A protein and the small-molecule ligand that binds it are described below.
Small molecule (SMILES): c1ccn2->[Os+2]3(n4ccnc4)(<-n4ccccc4-c2c1)<-n1ccccc1-c1ccccn->31

Sequence of chain 1.A:
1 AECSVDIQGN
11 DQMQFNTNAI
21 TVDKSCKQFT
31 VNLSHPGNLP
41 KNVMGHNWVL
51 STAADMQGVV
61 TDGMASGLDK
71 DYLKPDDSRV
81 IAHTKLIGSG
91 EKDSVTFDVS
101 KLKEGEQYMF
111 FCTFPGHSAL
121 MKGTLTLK

Binding-site contacts:
Ligand atom C8 contacts residue LOS1 of chain 1.E at 1.1 Å.
Ligand atom ND1 contacts residue LOS1 of chain 1.E at 0.4 Å (h-bond).
Ligand atom C34 contacts residue LOS1 of chain 1.E at 0.8 Å.
Ligand atom N26 contacts residue LOS1 of chain 1.E at 0.6 Å.
Ligand atom C5 contacts residue LYS74 of chain 1.A at 3.1 Å.
Ligand atom C6 contacts residue ASP77 of chain 1.A at 3.0 Å.
Ligand atom C36 contacts residue LOS1 of chain 1.E at 0.9 Å.
Ligand atom ND1 contacts residue HIS83 of chain 1.A at 2.9 Å (h-bond).
Ligand atom N37 contacts residue HIS83 of chain 1.A at 3.0 Å (h-bond).
Ligand atom C32 contacts residue LOS1 of chain 1.E at 0.8 Å.
Ligand atom C33 contacts residue LOS1 of chain 1.E at 0.7 Å.
Ligand atom C9 contacts residue LOS1 of chain 1.E at 1.3 Å.
Ligand atom C4 contacts residue LOS1 of chain 1.E at 0.4 Å.
Ligand atom C36 contacts residue HIS83 of chain 1.A at 3.1 Å.
Ligand atom N2 contacts residue HIS83 of chain 1.A at 2.9 Å (h-bond).
Ligand atom C29 contacts residue LOS1 of chain 1.E at 0.8 Å.
Ligand atom OS contacts residue LOS1 of chain 1.E at 1.0 Å.
Ligand atom N37 contacts residue LOS1 of chain 1.E at 1.0 Å (h-bond).
Ligand atom C10 contacts residue LOS1 of chain 1.E at 0.5 Å.
Ligand atom CG contacts residue LOS1 of chain 1.E at 0.3 Å.
Ligand atom C5 contacts residue ASP77 of chain 1.A at 2.8 Å.
Ligand atom CD2 contacts residue LOS1 of chain 1.E at 0.3 Å.
Ligand atom C35 contacts residue LOS1 of chain 1.E at 0.8 Å.
Ligand atom C28 contacts residue LOS1 of chain 1.E at 0.9 Å.
Ligand atom NE2 contacts residue LOS1 of chain 1.E at 0.5 Å.
Ligand atom N2 contacts residue LOS1 of chain 1.E at 0.8 Å.
Ligand atom C11 contacts residue LOS1 of chain 1.E at 0.5 Å.
Ligand atom C5 contacts residue LOS1 of chain 1.E at 1.2 Å.
Ligand atom OS contacts residue HIS83 of chain 1.A at 2.1 Å.
Ligand atom N13 contacts residue HIS83 of chain 1.A at 2.9 Å (h-bond).
Ligand atom C3 contacts residue LOS1 of chain 1.E at 0.8 Å.
Ligand atom C4 contacts residue LYS74 of chain 1.A at 3.0 Å.
Ligand atom C31 contacts residue LOS1 of chain 1.E at 0.9 Å.
Ligand atom C6 contacts residue LOS1 of chain 1.E at 1.1 Å.
Ligand atom CE1 contacts residue LOS1 of chain 1.E at 0.8 Å.
Ligand atom C7 contacts residue LOS1 of chain 1.E at 0.6 Å.
Ligand atom C27 contacts residue LOS1 of chain 1.E at 0.9 Å.
Ligand atom N13 contacts residue LOS1 of chain 1.E at 0.7 Å (h-bond).
Ligand atom C12 contacts residue LOS1 of chain 1.E at 0.7 Å.
Ligand atom C30 contacts residue LOS1 of chain 1.E at 0.7 Å.